Binding-site contacts:
Ligand atom C4' contacts residue THR75 of chain 1.A at 3.6 Å.
Ligand atom P contacts residue HIS152 of chain 1.A at 3.8 Å.
Ligand atom C1' contacts residue PHE78 of chain 1.A at 4.1 Å (hydrophobic).
Ligand atom O4' contacts residue TYR11 of chain 1.A at 3.9 Å.
Ligand atom N1 contacts residue VAL164 of chain 1.A at 3.8 Å.
Ligand atom N3 contacts residue PHE78 of chain 1.A at 3.4 Å.
Ligand atom N7 contacts residue VAL164 of chain 1.A at 4.3 Å.
Ligand atom C5 contacts residue VAL164 of chain 1.A at 3.8 Å (hydrophobic).
Ligand atom N9 contacts residue PHE78 of chain 1.A at 3.6 Å.
Ligand atom O4' contacts residue PHE78 of chain 1.A at 3.6 Å.
Ligand atom S1P contacts residue HIS152 of chain 1.A at 3.4 Å.
Ligand atom C6 contacts residue PHE78 of chain 1.A at 3.5 Å (hydrophobic).
Ligand atom O2' contacts residue VAL164 of chain 1.A at 3.1 Å (h-bond).
Ligand atom N6 contacts residue PHE78 of chain 1.A at 3.8 Å.
Ligand atom C8 contacts residue PHE78 of chain 1.A at 3.6 Å (hydrophobic).
Ligand atom C5' contacts residue TYR11 of chain 1.A at 3.4 Å (hydrophobic).
Ligand atom C4 contacts residue PHE78 of chain 1.A at 3.5 Å (hydrophobic).
Ligand atom C2 contacts residue PHE78 of chain 1.A at 3.5 Å (hydrophobic).
Ligand atom OP3 contacts residue HIS152 of chain 1.A at 2.9 Å (h-bond).
Ligand atom C3' contacts residue THR75 of chain 1.A at 3.7 Å.
Ligand atom C2' contacts residue PRO163 of chain 1.A at 4.0 Å (hydrophobic).
Ligand atom O4' contacts residue THR75 of chain 1.A at 3.9 Å.
Ligand atom N9 contacts residue VAL164 of chain 1.A at 4.3 Å.
Ligand atom O2' contacts residue PRO163 of chain 1.A at 3.3 Å.
Ligand atom S1P contacts residue THR75 of chain 1.A at 3.7 Å.
Ligand atom OP3 contacts residue PRO163 of chain 1.A at 3.1 Å (h-bond).
Ligand atom C4 contacts residue VAL164 of chain 1.A at 3.8 Å (hydrophobic).
Ligand atom C2 contacts residue VAL164 of chain 1.A at 3.8 Å (hydrophobic).
Ligand atom O5' contacts residue PHE78 of chain 1.A at 4.3 Å.
Ligand atom N7 contacts residue PHE78 of chain 1.A at 3.7 Å.
Ligand atom P contacts residue THR75 of chain 1.A at 3.9 Å.
Ligand atom C5 contacts residue PHE78 of chain 1.A at 3.5 Å (hydrophobic).
Ligand atom O3' contacts residue THR75 of chain 1.A at 2.7 Å (h-bond).
Ligand atom C2' contacts residue VAL164 of chain 1.A at 4.2 Å (hydrophobic).
Ligand atom N3 contacts residue VAL164 of chain 1.A at 3.8 Å.
Ligand atom N1 contacts residue PHE78 of chain 1.A at 3.9 Å.
Ligand atom P contacts residue PRO163 of chain 1.A at 3.8 Å.
Ligand atom OP3 contacts residue THR154 of chain 1.A at 2.5 Å (h-bond).
Ligand atom C4' contacts residue TYR11 of chain 1.A at 3.7 Å (hydrophobic).
Ligand atom C6 contacts residue VAL164 of chain 1.A at 3.8 Å (hydrophobic).

Sequence of chain 1.A:
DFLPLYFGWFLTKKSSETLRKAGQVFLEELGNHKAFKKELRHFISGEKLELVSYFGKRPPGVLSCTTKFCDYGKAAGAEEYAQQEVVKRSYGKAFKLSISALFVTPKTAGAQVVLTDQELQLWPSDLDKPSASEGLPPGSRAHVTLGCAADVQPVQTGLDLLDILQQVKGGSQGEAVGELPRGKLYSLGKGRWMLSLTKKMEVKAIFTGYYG

A small-molecule ligand and the protein it binds are described below.
Small molecule (SMILES): Nc1ncnc2c1ncn2[C@@H]1O[C@H](CO)[C@H]2O[P](=O)(S)O[C@H]21